Sequence of chain 2.A:
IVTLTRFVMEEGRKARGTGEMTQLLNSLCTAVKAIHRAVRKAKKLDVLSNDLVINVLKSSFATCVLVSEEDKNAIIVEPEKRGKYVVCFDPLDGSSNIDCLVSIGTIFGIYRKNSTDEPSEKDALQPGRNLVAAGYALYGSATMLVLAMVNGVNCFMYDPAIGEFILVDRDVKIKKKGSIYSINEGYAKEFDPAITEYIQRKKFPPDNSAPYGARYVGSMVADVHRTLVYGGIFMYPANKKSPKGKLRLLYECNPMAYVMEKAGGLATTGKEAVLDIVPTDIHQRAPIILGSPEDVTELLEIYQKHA

Binding-site contacts:
Ligand atom O1 contacts residue MG1 of chain 1.C at 2.3 Å.
Ligand atom C3 contacts residue MET248 of chain 1.A at 3.3 Å (hydrophobic).
Ligand atom C4 contacts residue MET248 of chain 1.A at 3.5 Å (hydrophobic).
Ligand atom C4 contacts residue GLY246 of chain 1.A at 3.0 Å.
Ligand atom O5P contacts residue ARG243 of chain 2.A at 3.4 Å (salt-bridge).
Ligand atom O6P contacts residue ARG243 of chain 2.A at 3.0 Å (salt-bridge).
Ligand atom O1P contacts residue MG1 of chain 1.C at 3.4 Å.
Ligand atom O3P contacts residue GLY122 of chain 1.A at 3.4 Å.
Ligand atom O3 contacts residue GLY246 of chain 1.A at 3.5 Å (h-bond).
Ligand atom O4P contacts residue TYR264 of chain 1.A at 2.6 Å (h-bond).
Ligand atom O3P contacts residue SER123 of chain 1.A at 3.0 Å (h-bond).
Ligand atom O5 contacts residue LYS274 of chain 1.A at 3.3 Å.
Ligand atom O4 contacts residue MET248 of chain 1.A at 3.2 Å (h-bond).
Ligand atom C1 contacts residue ASP121 of chain 1.A at 3.0 Å.
Ligand atom O4P contacts residue ASN212 of chain 1.A at 3.4 Å (h-bond).
Ligand atom O4P contacts residue TYR215 of chain 1.A at 3.1 Å (h-bond).
Ligand atom O6P contacts residue TYR244 of chain 1.A at 2.7 Å (h-bond).
Ligand atom O6P contacts residue ASN212 of chain 1.A at 3.4 Å (h-bond).
Ligand atom O1P contacts residue GLY122 of chain 1.A at 3.5 Å (h-bond).
Ligand atom O3 contacts residue MET248 of chain 1.A at 2.5 Å (h-bond).
Ligand atom O3 contacts residue ASP121 of chain 1.A at 2.4 Å (salt-bridge).
Ligand atom C1 contacts residue MG1 of chain 1.C at 3.4 Å.
Ligand atom O2P contacts residue LYS274 of chain 1.A at 3.4 Å (salt-bridge).
Ligand atom C6 contacts residue GLY246 of chain 1.A at 3.5 Å.
Ligand atom P2 contacts residue LYS274 of chain 1.A at 3.5 Å.
Ligand atom C2 contacts residue ASP121 of chain 1.A at 3.6 Å.
Ligand atom O4P contacts residue LYS274 of chain 1.A at 3.6 Å (salt-bridge).
Ligand atom O5P contacts residue LYS274 of chain 1.A at 3.4 Å (salt-bridge).
Ligand atom O1 contacts residue ASP121 of chain 1.A at 3.0 Å (salt-bridge).
Ligand atom O1 contacts residue ARG276 of chain 1.A at 3.2 Å (salt-bridge).
Ligand atom C3 contacts residue ASP121 of chain 1.A at 3.3 Å.
Ligand atom O6 contacts residue LYS274 of chain 1.A at 2.8 Å (salt-bridge).
Ligand atom C1 contacts residue GLU280 of chain 1.A at 2.6 Å.
Ligand atom O1P contacts residue SER123 of chain 1.A at 3.0 Å (h-bond).
Ligand atom O2 contacts residue GLY122 of chain 1.A at 3.5 Å.
Ligand atom O3 contacts residue SER247 of chain 1.A at 3.3 Å.
Ligand atom O6 contacts residue TYR264 of chain 1.A at 3.3 Å.
Ligand atom P1 contacts residue SER123 of chain 1.A at 3.5 Å.
Ligand atom O3P contacts residue SER124 of chain 1.A at 3.0 Å (h-bond).
Ligand atom O1 contacts residue GLU280 of chain 1.A at 2.7 Å (salt-bridge).

Sequence of chain 1.A:
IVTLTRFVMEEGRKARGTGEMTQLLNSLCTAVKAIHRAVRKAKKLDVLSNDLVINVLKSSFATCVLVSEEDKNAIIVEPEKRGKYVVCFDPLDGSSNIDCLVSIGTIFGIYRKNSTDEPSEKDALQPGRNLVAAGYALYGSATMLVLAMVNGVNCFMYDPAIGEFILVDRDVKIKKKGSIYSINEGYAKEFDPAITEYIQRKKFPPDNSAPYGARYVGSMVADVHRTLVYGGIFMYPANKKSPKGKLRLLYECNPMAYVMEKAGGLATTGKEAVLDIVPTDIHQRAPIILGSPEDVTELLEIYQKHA

The protein below binds the small molecule below.
Small molecule (SMILES): O=P(O)(O)OC[C@H]1O[C@@](CO)(OP(=O)(O)O)[C@@H](O)[C@@H]1O